Sequence of chain 2.A:
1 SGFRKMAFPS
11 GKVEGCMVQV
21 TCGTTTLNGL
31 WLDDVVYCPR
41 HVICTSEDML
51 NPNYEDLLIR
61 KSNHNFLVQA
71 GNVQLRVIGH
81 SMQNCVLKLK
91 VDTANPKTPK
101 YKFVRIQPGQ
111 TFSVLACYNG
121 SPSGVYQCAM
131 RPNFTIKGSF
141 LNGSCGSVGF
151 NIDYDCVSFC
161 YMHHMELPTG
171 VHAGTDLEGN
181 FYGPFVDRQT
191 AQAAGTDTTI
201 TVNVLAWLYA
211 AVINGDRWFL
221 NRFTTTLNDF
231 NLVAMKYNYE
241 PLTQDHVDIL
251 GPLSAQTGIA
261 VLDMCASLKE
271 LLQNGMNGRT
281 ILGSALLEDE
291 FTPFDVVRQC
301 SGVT

Sequence of chain 1.A:
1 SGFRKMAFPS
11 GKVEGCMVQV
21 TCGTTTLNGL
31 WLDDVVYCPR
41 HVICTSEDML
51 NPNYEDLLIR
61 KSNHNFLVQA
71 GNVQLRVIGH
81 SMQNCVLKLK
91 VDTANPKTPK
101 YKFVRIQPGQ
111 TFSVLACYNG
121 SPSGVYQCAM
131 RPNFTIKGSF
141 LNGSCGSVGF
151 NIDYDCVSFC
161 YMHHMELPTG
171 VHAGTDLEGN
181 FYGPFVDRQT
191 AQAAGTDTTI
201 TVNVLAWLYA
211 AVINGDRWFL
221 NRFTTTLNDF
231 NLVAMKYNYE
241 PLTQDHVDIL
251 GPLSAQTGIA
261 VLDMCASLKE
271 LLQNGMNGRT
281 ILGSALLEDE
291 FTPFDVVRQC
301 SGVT

Binding-site contacts:
Ligand atom C2 contacts residue MET49 of chain 2.A at 3.7 Å (hydrophobic).
Ligand atom C7 contacts residue HIS41 of chain 2.A at 3.5 Å.
Ligand atom N3 contacts residue MET165 of chain 2.A at 3.6 Å.
Ligand atom N3 contacts residue GLU166 of chain 2.A at 3.7 Å.
Ligand atom C20 contacts residue PHE140 of chain 2.A at 3.1 Å (hydrophobic).
Ligand atom C contacts residue THR25 of chain 2.A at 3.4 Å.
Ligand atom N2 contacts residue CYS145 of chain 2.A at 3.8 Å.
Ligand atom O contacts residue GLU166 of chain 2.A at 2.8 Å (salt-bridge).
Ligand atom C3 contacts residue MET49 of chain 2.A at 3.6 Å (hydrophobic).
Ligand atom C10 contacts residue MET49 of chain 2.A at 3.5 Å (hydrophobic).
Ligand atom C1 contacts residue THR45 of chain 2.A at 3.7 Å.
Ligand atom S contacts residue ARG188 of chain 2.A at 3.0 Å (salt-bridge).
Ligand atom C17 contacts residue ASN142 of chain 2.A at 3.6 Å.
Ligand atom C12 contacts residue GLU166 of chain 2.A at 3.7 Å.
Ligand atom C1 contacts residue CYS44 of chain 2.A at 3.9 Å (hydrophobic).
Ligand atom N4 contacts residue GLU166 of chain 2.A at 3.8 Å.
Ligand atom C20 contacts residue ASN142 of chain 2.A at 3.9 Å.
Ligand atom C14 contacts residue CYS145 of chain 2.A at 3.6 Å (hydrophobic).
Ligand atom S contacts residue GLN189 of chain 2.A at 3.3 Å (h-bond).
Ligand atom O contacts residue MET165 of chain 2.A at 3.4 Å.
Ligand atom N3 contacts residue HIS163 of chain 2.A at 3.2 Å (h-bond).
Ligand atom C6 contacts residue HIS41 of chain 2.A at 3.8 Å.
Ligand atom C15 contacts residue LEU141 of chain 2.A at 3.9 Å (hydrophobic).
Ligand atom C20 contacts residue LEU141 of chain 2.A at 3.5 Å (hydrophobic).
Ligand atom C19 contacts residue LEU141 of chain 2.A at 3.6 Å (hydrophobic).
Ligand atom C15 contacts residue GLU166 of chain 2.A at 3.8 Å.
Ligand atom C19 contacts residue PHE140 of chain 2.A at 3.8 Å (hydrophobic).
Ligand atom C contacts residue HIS41 of chain 2.A at 3.2 Å.
Ligand atom S contacts residue MET49 of chain 2.A at 3.7 Å.
Ligand atom N3 contacts residue CYS145 of chain 2.A at 3.5 Å (h-bond).
Ligand atom C18 contacts residue ASN142 of chain 2.A at 3.7 Å.
Ligand atom C1 contacts residue SER46 of chain 2.A at 3.6 Å.
Ligand atom C13 contacts residue GLU166 of chain 2.A at 3.9 Å.
Ligand atom N contacts residue MET49 of chain 2.A at 3.9 Å.
Ligand atom N4 contacts residue HIS163 of chain 2.A at 2.9 Å (h-bond).
Ligand atom C19 contacts residue ASN142 of chain 2.A at 3.5 Å.
Ligand atom C11 contacts residue GLN189 of chain 2.A at 3.6 Å.
Ligand atom C contacts residue CYS44 of chain 2.A at 3.7 Å (hydrophobic).
Ligand atom C20 contacts residue GLU166 of chain 2.A at 3.5 Å.
Ligand atom C11 contacts residue ARG188 of chain 2.A at 3.3 Å.

This small molecule binds to this protein.
Small molecule (SMILES): CN(C)c1ccc(N(Cc2ccsc2)C(=O)Cn2nnc3ccccc32)cc1